Sequence of chain 1.F:
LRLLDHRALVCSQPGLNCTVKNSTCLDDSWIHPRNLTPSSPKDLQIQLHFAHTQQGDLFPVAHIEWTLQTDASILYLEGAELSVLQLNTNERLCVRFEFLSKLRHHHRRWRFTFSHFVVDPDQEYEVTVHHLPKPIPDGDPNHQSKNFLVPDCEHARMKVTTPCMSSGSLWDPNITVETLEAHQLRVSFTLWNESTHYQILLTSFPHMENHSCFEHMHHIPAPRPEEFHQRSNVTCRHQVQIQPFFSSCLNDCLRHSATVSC

This small molecule binds to this protein.
Small molecule (SMILES): CC(=O)N[C@@H]1[C@@H](O)[C@H](O)[C@@H](CO)O[C@H]1O

Binding-site contacts:
Ligand atom C3 contacts residue ASN17 of chain 1.F at 3.8 Å.
Ligand atom C7 contacts residue SER101 of chain 1.F at 4.1 Å.
Ligand atom O7 contacts residue ASN17 of chain 1.F at 4.0 Å.
Ligand atom O5 contacts residue ASN17 of chain 1.F at 2.4 Å (h-bond).
Ligand atom C7 contacts residue ASN17 of chain 1.F at 3.7 Å.
Ligand atom C5 contacts residue ASN17 of chain 1.F at 3.7 Å.
Ligand atom C2 contacts residue ASN17 of chain 1.F at 2.5 Å.
Ligand atom O7 contacts residue SER101 of chain 1.F at 3.9 Å.
Ligand atom N2 contacts residue ASN17 of chain 1.F at 2.9 Å (h-bond).
Ligand atom C8 contacts residue GLY15 of chain 1.F at 3.7 Å.
Ligand atom C8 contacts residue SER101 of chain 1.F at 3.9 Å.
Ligand atom C4 contacts residue ASN17 of chain 1.F at 4.2 Å.
Ligand atom C1 contacts residue ASN17 of chain 1.F at 1.4 Å.